Binding-site contacts:
Ligand atom C14 contacts residue ASN51 of chain 1.A at 3.8 Å.
Ligand atom O01 contacts residue TRP80 of chain 1.A at 3.5 Å.
Ligand atom O01 contacts residue ASN51 of chain 1.A at 3.6 Å.
Ligand atom C02 contacts residue PHE78 of chain 1.A at 3.6 Å (hydrophobic).
Ligand atom O16 contacts residue GLU77 of chain 1.A at 3.6 Å.
Ligand atom C07 contacts residue TRP86 of chain 1.A at 3.5 Å (hydrophobic).
Ligand atom N03 contacts residue TRP80 of chain 1.A at 3.2 Å.
Ligand atom C04 contacts residue TRP80 of chain 1.A at 3.3 Å (hydrophobic).
Ligand atom O18 contacts residue TRP100 of chain 1.A at 3.7 Å.
Ligand atom O16 contacts residue TRP86 of chain 1.A at 3.5 Å.
Ligand atom C04 contacts residue TRP86 of chain 1.A at 3.9 Å (hydrophobic).
Ligand atom C02 contacts residue TRP80 of chain 1.A at 3.4 Å (hydrophobic).
Ligand atom O05 contacts residue TYR102 of chain 1.A at 2.8 Å (h-bond).
Ligand atom C06 contacts residue TRP80 of chain 1.A at 3.7 Å (hydrophobic).
Ligand atom C19 contacts residue ASN51 of chain 1.A at 3.5 Å.
Ligand atom C06 contacts residue TYR102 of chain 1.A at 3.6 Å (hydrophobic).
Ligand atom O05 contacts residue PHE78 of chain 1.A at 3.9 Å.
Ligand atom C07 contacts residue TRP100 of chain 1.A at 3.5 Å (hydrophobic).
Ligand atom C13 contacts residue PRO52 of chain 1.A at 4.1 Å (hydrophobic).
Ligand atom O01 contacts residue PHE78 of chain 1.A at 3.6 Å.
Ligand atom O18 contacts residue ASN51 of chain 1.A at 3.2 Å (h-bond).
Ligand atom N03 contacts residue SER79 of chain 1.A at 4.2 Å.
Ligand atom C08 contacts residue TRP80 of chain 1.A at 3.8 Å (hydrophobic).
Ligand atom O18 contacts residue PHE57 of chain 1.A at 4.3 Å.
Ligand atom C06 contacts residue TRP100 of chain 1.A at 3.5 Å (hydrophobic).
Ligand atom C4 contacts residue PRO52 of chain 1.A at 4.0 Å (hydrophobic).
Ligand atom C08 contacts residue TRP100 of chain 1.A at 4.1 Å (hydrophobic).
Ligand atom C4 contacts residue TRP86 of chain 1.A at 4.3 Å (hydrophobic).
Ligand atom O01 contacts residue PRO52 of chain 1.A at 3.5 Å.
Ligand atom C04 contacts residue SER79 of chain 1.A at 4.1 Å.
Ligand atom C04 contacts residue PHE78 of chain 1.A at 3.8 Å (hydrophobic).
Ligand atom C3 contacts residue ASN51 of chain 1.A at 3.5 Å.
Ligand atom O05 contacts residue SER79 of chain 1.A at 3.5 Å.
Ligand atom C04 contacts residue TYR102 of chain 1.A at 3.4 Å (hydrophobic).
Ligand atom C06 contacts residue TRP86 of chain 1.A at 3.8 Å (hydrophobic).
Ligand atom N03 contacts residue PHE78 of chain 1.A at 2.9 Å (h-bond).
Ligand atom O05 contacts residue TRP80 of chain 1.A at 3.0 Å (h-bond).
Ligand atom O05 contacts residue TRP86 of chain 1.A at 3.8 Å.
Ligand atom O16 contacts residue PHE78 of chain 1.A at 3.6 Å.
Ligand atom N09 contacts residue ASN51 of chain 1.A at 4.1 Å.

The small molecule below binds the protein below.
Small molecule (SMILES): O=C1CC[C@H](N2C(=O)c3ccccc3C2=O)C(=O)N1

Sequence of chain 1.A:
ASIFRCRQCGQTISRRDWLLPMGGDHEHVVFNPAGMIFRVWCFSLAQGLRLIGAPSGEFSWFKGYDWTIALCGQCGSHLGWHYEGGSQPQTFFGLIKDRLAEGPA